Binding-site contacts:
Ligand atom C1 contacts residue ARG391 of chain 1.A at 4.1 Å.
Ligand atom C6 contacts residue TRP385 of chain 1.A at 3.9 Å (hydrophobic).
Ligand atom C4 contacts residue TRP385 of chain 1.A at 4.0 Å (hydrophobic).
Ligand atom C5 contacts residue GLU330 of chain 1.A at 4.1 Å.
Ligand atom C3 contacts residue PHE375 of chain 1.A at 3.9 Å (hydrophobic).
Ligand atom C5 contacts residue TRP385 of chain 1.A at 3.7 Å (hydrophobic).
Ligand atom C6 contacts residue GLU330 of chain 1.A at 3.8 Å.
Ligand atom C6 contacts residue TYR386 of chain 1.A at 3.8 Å (hydrophobic).
Ligand atom O3 contacts residue HIS376 of chain 1.A at 3.5 Å.
Ligand atom C4 contacts residue LEU245 of chain 1.A at 3.9 Å (hydrophobic).
Ligand atom O1B contacts residue ARG391 of chain 1.A at 3.0 Å (salt-bridge).
Ligand atom C4 contacts residue GLU330 of chain 1.A at 3.2 Å.
Ligand atom C6 contacts residue TRP385 of chain 1.A at 3.9 Å (hydrophobic).
Ligand atom C1 contacts residue HIS376 of chain 1.A at 3.9 Å.
Ligand atom O4 contacts residue PHE375 of chain 1.A at 2.6 Å (h-bond).
Ligand atom O4 contacts residue HIS376 of chain 1.A at 3.5 Å.
Ligand atom C4 contacts residue PHE375 of chain 1.A at 3.5 Å (hydrophobic).
Ligand atom O8 contacts residue ARG391 of chain 1.A at 3.6 Å.
Ligand atom C1 contacts residue LEU245 of chain 1.A at 4.0 Å (hydrophobic).
Ligand atom O1A contacts residue LEU245 of chain 1.A at 3.4 Å.
Ligand atom C6 contacts residue PRO329 of chain 1.A at 3.7 Å (hydrophobic).
Ligand atom O6 contacts residue PRO329 of chain 1.A at 3.1 Å.
Ligand atom O6 contacts residue TRP385 of chain 1.A at 3.2 Å.
Ligand atom C6 contacts residue GLU330 of chain 1.A at 3.7 Å.
Ligand atom O6 contacts residue GLU330 of chain 1.A at 3.6 Å (salt-bridge).
Ligand atom O5 contacts residue GLU330 of chain 1.A at 3.3 Å (salt-bridge).
Ligand atom O6 contacts residue GLU330 of chain 1.A at 2.7 Å (salt-bridge).
Ligand atom O5 contacts residue HIS376 of chain 1.A at 3.3 Å (h-bond).
Ligand atom O4 contacts residue LEU245 of chain 1.A at 4.0 Å.
Ligand atom C5 contacts residue HIS376 of chain 1.A at 4.1 Å.
Ligand atom O4 contacts residue GLU330 of chain 1.A at 2.7 Å (salt-bridge).
Ligand atom O6 contacts residue SER383 of chain 1.A at 2.7 Å (h-bond).
Ligand atom O4 contacts residue HIS376 of chain 1.A at 3.0 Å.
Ligand atom C2 contacts residue HIS376 of chain 1.A at 4.0 Å.
Ligand atom C4 contacts residue TYR386 of chain 1.A at 3.9 Å (hydrophobic).
Ligand atom C6 contacts residue SER383 of chain 1.A at 3.8 Å.
Ligand atom O1B contacts residue TRP385 of chain 1.A at 3.7 Å.
Ligand atom C6 contacts residue PHE375 of chain 1.A at 3.8 Å (hydrophobic).
Ligand atom C5 contacts residue GLU330 of chain 1.A at 4.1 Å.
Ligand atom C5 contacts residue TRP385 of chain 1.A at 3.5 Å (hydrophobic).

Sequence of chain 1.A:
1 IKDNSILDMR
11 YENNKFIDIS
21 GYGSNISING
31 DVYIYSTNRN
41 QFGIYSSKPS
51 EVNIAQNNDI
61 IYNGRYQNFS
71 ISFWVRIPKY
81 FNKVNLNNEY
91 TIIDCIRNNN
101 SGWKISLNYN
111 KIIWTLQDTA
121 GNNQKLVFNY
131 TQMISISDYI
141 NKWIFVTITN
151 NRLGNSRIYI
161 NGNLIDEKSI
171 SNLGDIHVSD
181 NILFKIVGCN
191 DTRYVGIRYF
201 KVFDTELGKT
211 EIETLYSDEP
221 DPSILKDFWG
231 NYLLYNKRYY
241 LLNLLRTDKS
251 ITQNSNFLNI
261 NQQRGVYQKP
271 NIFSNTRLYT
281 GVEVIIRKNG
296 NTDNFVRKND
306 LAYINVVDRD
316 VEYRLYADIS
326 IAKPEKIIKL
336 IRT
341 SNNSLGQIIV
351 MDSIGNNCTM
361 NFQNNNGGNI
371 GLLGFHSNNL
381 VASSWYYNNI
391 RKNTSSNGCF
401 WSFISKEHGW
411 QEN

The protein below binds the small molecule below.
Small molecule (SMILES): CC(=O)N[C@@H]1[C@@H](O[C@@H]2O[C@H](CO)[C@H](O)[C@H](O[C@]3(C(=O)O)C[C@H](O)[C@@H](NC(C)=O)[C@H]([C@H](O)[C@H](O)CO)O3)[C@H]2O)[C@@H](O)[C@@H](CO)O[C@H]1O